Sequence of chain 1.D:
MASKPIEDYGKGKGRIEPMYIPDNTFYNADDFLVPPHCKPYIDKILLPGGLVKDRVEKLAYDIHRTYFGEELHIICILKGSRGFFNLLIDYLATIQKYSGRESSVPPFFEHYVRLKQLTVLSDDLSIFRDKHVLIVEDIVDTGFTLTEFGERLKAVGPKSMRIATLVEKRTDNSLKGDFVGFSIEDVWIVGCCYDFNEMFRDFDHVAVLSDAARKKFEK

Binding-site contacts:
Ligand atom N1 contacts residue TRP202 of chain 1.D at 3.2 Å (h-bond).
Ligand atom N9 contacts residue TRP202 of chain 1.D at 3.6 Å.
Ligand atom C2 contacts residue ASP209 of chain 1.D at 3.3 Å.
Ligand atom O6 contacts residue ILE203 of chain 1.D at 2.9 Å (h-bond).
Ligand atom C5 contacts residue TRP202 of chain 1.D at 3.5 Å (hydrophobic).
Ligand atom O6 contacts residue LYS181 of chain 1.D at 2.7 Å (salt-bridge).
Ligand atom N7 contacts residue LYS181 of chain 1.D at 3.1 Å (salt-bridge).
Ligand atom O2P contacts residue GLY155 of chain 1.D at 2.9 Å (h-bond).
Ligand atom C2' contacts residue ILE151 of chain 1.D at 3.5 Å (hydrophobic).
Ligand atom O1P contacts residue THR154 of chain 1.D at 2.5 Å (h-bond).
Ligand atom C3' contacts residue ASP150 of chain 1.D at 3.4 Å.
Ligand atom C5 contacts residue LYS181 of chain 1.D at 3.7 Å.
Ligand atom O2P contacts residue THR154 of chain 1.D at 3.2 Å (h-bond).
Ligand atom N1 contacts residue ILE203 of chain 1.D at 2.7 Å (h-bond).
Ligand atom N7 contacts residue ASP153 of chain 1.D at 3.7 Å.
Ligand atom O6 contacts residue VAL201 of chain 1.D at 3.7 Å.
Ligand atom O3P contacts residue THR157 of chain 1.D at 2.6 Å (h-bond).
Ligand atom O3P contacts residue PHE156 of chain 1.D at 3.5 Å (h-bond).
Ligand atom C6 contacts residue TRP202 of chain 1.D at 3.4 Å (hydrophobic).
Ligand atom C4 contacts residue TRP202 of chain 1.D at 3.4 Å (hydrophobic).
Ligand atom C2 contacts residue ILE203 of chain 1.D at 3.5 Å (hydrophobic).
Ligand atom N3 contacts residue TRP202 of chain 1.D at 3.4 Å.
Ligand atom C6 contacts residue ILE203 of chain 1.D at 3.6 Å (hydrophobic).
Ligand atom O6 contacts residue TRP202 of chain 1.D at 3.3 Å.
Ligand atom C3' contacts residue ILE151 of chain 1.D at 3.5 Å (hydrophobic).
Ligand atom C2 contacts residue TRP202 of chain 1.D at 3.4 Å (hydrophobic).
Ligand atom C6 contacts residue LYS181 of chain 1.D at 3.5 Å.
Ligand atom O2' contacts residue ASP150 of chain 1.D at 2.6 Å (salt-bridge).
Ligand atom O3' contacts residue ASP150 of chain 1.D at 2.8 Å (salt-bridge).
Ligand atom P contacts residue THR154 of chain 1.D at 3.5 Å.
Ligand atom O3P contacts residue THR154 of chain 1.D at 3.7 Å.
Ligand atom C3' contacts residue GLU149 of chain 1.D at 3.6 Å.
Ligand atom O3' contacts residue GLU149 of chain 1.D at 2.7 Å (salt-bridge).
Ligand atom C5' contacts residue GLU149 of chain 1.D at 3.7 Å.
Ligand atom N9 contacts residue ILE151 of chain 1.D at 3.7 Å.
Ligand atom N7 contacts residue TRP202 of chain 1.D at 3.6 Å.
Ligand atom O2P contacts residue ASP153 of chain 1.D at 2.8 Å (salt-bridge).
Ligand atom C5' contacts residue THR157 of chain 1.D at 3.3 Å.
Ligand atom C2' contacts residue ASP150 of chain 1.D at 3.4 Å.
Ligand atom O1P contacts residue ASP153 of chain 1.D at 3.4 Å.

A small-molecule ligand and the protein it binds are described below.
Small molecule (SMILES): O=c1[nH]cnc2c1ncn2[C@@H]1O[C@H](COP(=O)(O)O)[C@@H](O)[C@H]1O